Binding-site contacts:
Ligand atom O7 contacts residue TYR41 of chain 15.E at 3.3 Å (h-bond).
Ligand atom C8 contacts residue TYR41 of chain 15.E at 3.6 Å (hydrophobic).
Ligand atom O5 contacts residue ASN388 of chain 15.E at 2.3 Å (h-bond).
Ligand atom C8 contacts residue GLU61 of chain 15.E at 3.3 Å.
Ligand atom C5 contacts residue ASP338 of chain 15.E at 3.5 Å.
Ligand atom C4 contacts residue ASN388 of chain 15.E at 4.2 Å.
Ligand atom O6 contacts residue ASP338 of chain 15.E at 2.9 Å (salt-bridge).
Ligand atom N2 contacts residue ASN388 of chain 15.E at 2.9 Å (h-bond).
Ligand atom C3 contacts residue ASP338 of chain 15.E at 4.5 Å.
Ligand atom N2 contacts residue TYR41 of chain 15.E at 4.3 Å.
Ligand atom O7 contacts residue GLN39 of chain 15.E at 2.9 Å (h-bond).
Ligand atom C5 contacts residue ASN388 of chain 15.E at 3.6 Å.
Ligand atom C3 contacts residue ASN388 of chain 15.E at 3.8 Å.
Ligand atom C1 contacts residue ASP338 of chain 15.E at 4.3 Å.
Ligand atom O7 contacts residue ASN388 of chain 15.E at 3.9 Å.
Ligand atom C4 contacts residue ASP338 of chain 15.E at 4.3 Å.
Ligand atom O4 contacts residue ASP338 of chain 15.E at 4.2 Å.
Ligand atom O5 contacts residue TYR41 of chain 15.E at 4.4 Å.
Ligand atom C4 contacts residue TYR41 of chain 15.E at 3.9 Å (hydrophobic).
Ligand atom O6 contacts residue TYR386 of chain 15.E at 4.0 Å.
Ligand atom C8 contacts residue SER390 of chain 15.E at 3.3 Å.
Ligand atom C3 contacts residue TYR41 of chain 15.E at 4.2 Å (hydrophobic).
Ligand atom O5 contacts residue ASP338 of chain 15.E at 4.2 Å.
Ligand atom O6 contacts residue ARG358 of chain 15.E at 3.3 Å.
Ligand atom O4 contacts residue TYR41 of chain 15.E at 3.5 Å (h-bond).
Ligand atom O5 contacts residue ARG358 of chain 15.E at 3.4 Å (salt-bridge).
Ligand atom C5 contacts residue TYR41 of chain 15.E at 3.4 Å (hydrophobic).
Ligand atom C6 contacts residue TYR41 of chain 15.E at 3.6 Å (hydrophobic).
Ligand atom C7 contacts residue ASN388 of chain 15.E at 3.6 Å.
Ligand atom O6 contacts residue TYR41 of chain 15.E at 3.6 Å.
Ligand atom C2 contacts residue ARG358 of chain 15.E at 4.3 Å.
Ligand atom C1 contacts residue ARG358 of chain 15.E at 3.7 Å.
Ligand atom C6 contacts residue ARG358 of chain 15.E at 4.4 Å.
Ligand atom C7 contacts residue TYR41 of chain 15.E at 3.5 Å (hydrophobic).
Ligand atom C7 contacts residue GLN39 of chain 15.E at 4.1 Å.
Ligand atom O6 contacts residue HIS339 of chain 15.E at 3.9 Å.
Ligand atom C2 contacts residue ASN388 of chain 15.E at 2.5 Å.
Ligand atom C1 contacts residue ASN388 of chain 15.E at 1.4 Å.
Ligand atom C6 contacts residue ASP338 of chain 15.E at 3.3 Å.
Ligand atom C7 contacts residue SER390 of chain 15.E at 4.2 Å.

A small-molecule ligand and the protein it binds are described below.
Small molecule (SMILES): CC(=O)N[C@H]1[C@H](O[C@H]2[C@H](O)[C@@H](NC(C)=O)CO[C@@H]2CO)O[C@H](CO)[C@@H](O[C@@H]2O[C@H](CO[C@H]3O[C@H](CO)[C@@H](O)[C@H](O)[C@@H]3O)[C@@H](O)[C@H](O[C@H]3O[C@H](CO)[C@@H](O)[C@H](O)[C@@H]3O)[C@@H]2O)[C@@H]1O

Sequence of chain 15.E:
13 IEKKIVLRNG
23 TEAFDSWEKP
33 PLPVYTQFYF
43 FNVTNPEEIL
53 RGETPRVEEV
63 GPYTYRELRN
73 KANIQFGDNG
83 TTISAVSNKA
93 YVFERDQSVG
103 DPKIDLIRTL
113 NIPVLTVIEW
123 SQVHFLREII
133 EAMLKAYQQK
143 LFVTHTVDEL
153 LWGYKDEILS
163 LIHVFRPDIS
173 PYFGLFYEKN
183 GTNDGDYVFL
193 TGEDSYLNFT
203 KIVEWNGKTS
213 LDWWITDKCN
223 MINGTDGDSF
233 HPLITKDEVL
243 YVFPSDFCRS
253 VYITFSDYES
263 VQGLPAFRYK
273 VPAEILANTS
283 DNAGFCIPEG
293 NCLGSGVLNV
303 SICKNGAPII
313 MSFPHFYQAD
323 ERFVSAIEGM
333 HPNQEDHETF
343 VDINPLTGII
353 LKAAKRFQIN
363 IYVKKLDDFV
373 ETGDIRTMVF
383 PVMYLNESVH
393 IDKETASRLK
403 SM